Sequence of chain 1.A:
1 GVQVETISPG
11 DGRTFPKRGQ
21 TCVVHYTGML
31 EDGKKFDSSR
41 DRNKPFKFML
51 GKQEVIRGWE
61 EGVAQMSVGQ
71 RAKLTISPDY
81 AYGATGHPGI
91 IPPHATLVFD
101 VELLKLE

Binding-site contacts:
Ligand atom C15 contacts residue ASP37 of chain 2.A at 3.9 Å.
Ligand atom O4 contacts residue PHE36 of chain 2.A at 3.4 Å.
Ligand atom C8 contacts residue PHE99 of chain 2.A at 3.9 Å (hydrophobic).
Ligand atom O5 contacts residue TYR26 of chain 2.A at 3.7 Å.
Ligand atom O4 contacts residue PHE99 of chain 2.A at 3.7 Å.
Ligand atom C8 contacts residue TYR82 of chain 2.A at 3.5 Å (hydrophobic).
Ligand atom O3 contacts residue PHE99 of chain 2.A at 3.5 Å.
Ligand atom C11 contacts residue TYR82 of chain 2.A at 3.7 Å (hydrophobic).
Ligand atom C36 contacts residue PHE46 of chain 2.A at 3.7 Å (hydrophobic).
Ligand atom C2 contacts residue TYR82 of chain 2.A at 3.8 Å (hydrophobic).
Ligand atom C45 contacts residue ALA81 of chain 2.A at 3.4 Å (hydrophobic).
Ligand atom C10 contacts residue ASP37 of chain 2.A at 3.5 Å.
Ligand atom C4 contacts residue TRP59 of chain 2.A at 3.7 Å (hydrophobic).
Ligand atom C3 contacts residue TRP59 of chain 2.A at 3.5 Å (hydrophobic).
Ligand atom O2 contacts residue VAL55 of chain 2.A at 3.1 Å.
Ligand atom C35 contacts residue TYR82 of chain 2.A at 3.8 Å (hydrophobic).
Ligand atom O12 contacts residue B7G1 of chain 2.D at 3.8 Å.
Ligand atom C9 contacts residue ASP37 of chain 2.A at 3.9 Å.
Ligand atom O10 contacts residue GLU54 of chain 2.A at 3.1 Å (salt-bridge).
Ligand atom O6 contacts residue ASP37 of chain 2.A at 2.8 Å (salt-bridge).
Ligand atom C4 contacts residue PHE46 of chain 2.A at 3.7 Å (hydrophobic).
Ligand atom C28 contacts residue GLU54 of chain 2.A at 3.5 Å.
Ligand atom C35 contacts residue ILE91 of chain 2.A at 3.8 Å (hydrophobic).
Ligand atom C44 contacts residue ARG42 of chain 2.A at 3.5 Å.
Ligand atom C44 contacts residue ASP37 of chain 2.A at 3.7 Å.
Ligand atom O6 contacts residue PHE36 of chain 2.A at 3.8 Å.
Ligand atom C5 contacts residue TYR26 of chain 2.A at 3.7 Å (hydrophobic).
Ligand atom C44 contacts residue ILE90 of chain 1.A at 3.6 Å (hydrophobic).
Ligand atom C9 contacts residue PHE36 of chain 2.A at 3.9 Å (hydrophobic).
Ligand atom C6 contacts residue TYR26 of chain 2.A at 3.8 Å (hydrophobic).
Ligand atom O4 contacts residue TYR26 of chain 2.A at 3.3 Å.
Ligand atom C1 contacts residue TYR82 of chain 2.A at 3.9 Å (hydrophobic).
Ligand atom O4 contacts residue ASP37 of chain 2.A at 3.4 Å (salt-bridge).
Ligand atom C36 contacts residue ARG42 of chain 2.A at 3.6 Å.
Ligand atom O3 contacts residue TYR82 of chain 2.A at 2.8 Å (h-bond).
Ligand atom C41 contacts residue PHE46 of chain 2.A at 3.4 Å (hydrophobic).
Ligand atom O5 contacts residue ASP37 of chain 2.A at 3.3 Å (salt-bridge).
Ligand atom C42 contacts residue TYR82 of chain 2.A at 3.6 Å (hydrophobic).
Ligand atom C14 contacts residue ASP37 of chain 2.A at 3.8 Å.
Ligand atom O2 contacts residue ILE56 of chain 2.A at 3.0 Å (h-bond).

The protein below binds the small molecule below.
Small molecule (SMILES): CC[C@@H]1/C=C(\C)C[C@H](C)C[C@H](OC)[C@H]2O[C@@](O)(C(=O)C(=O)N3CCCC[C@H]3C(=O)O[C@H](/C(C)=C/[C@@H]3CC[C@@H](Oc4ccc5c(ccn5CC)c4)[C@H](OC)C3)[C@H](C)[C@@H](O)CC1=O)[C@H](C)C[C@@H]2OC

Sequence of chain 2.A:
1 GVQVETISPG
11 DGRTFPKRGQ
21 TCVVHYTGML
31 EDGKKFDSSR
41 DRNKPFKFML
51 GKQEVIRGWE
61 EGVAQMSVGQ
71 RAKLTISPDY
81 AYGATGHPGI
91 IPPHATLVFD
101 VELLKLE